Binding-site contacts:
Ligand atom C1 contacts residue ASN152 of chain 1.A at 3.6 Å.
Ligand atom C37 contacts residue LYS99 of chain 1.A at 3.0 Å.
Ligand atom C7 contacts residue VAL25 of chain 1.A at 3.8 Å (hydrophobic).
Ligand atom O4 contacts residue MET154 of chain 1.A at 3.6 Å.
Ligand atom C1 contacts residue ALA164 of chain 1.A at 3.7 Å (hydrophobic).
Ligand atom N30 contacts residue MET74 of chain 1.A at 3.7 Å.
Ligand atom O25 contacts residue PHE97 of chain 1.A at 3.6 Å.
Ligand atom C22 contacts residue MET98 of chain 1.A at 3.7 Å (hydrophobic).
Ligand atom C7 contacts residue GLY20 of chain 1.A at 3.6 Å.
Ligand atom N16 contacts residue MET154 of chain 1.A at 3.8 Å.
Ligand atom O25 contacts residue PRO96 of chain 1.A at 3.9 Å.
Ligand atom C26 contacts residue MET154 of chain 1.A at 3.8 Å (hydrophobic).
Ligand atom C7 contacts residue GLU19 of chain 1.A at 3.6 Å.
Ligand atom O3 contacts residue LYS43 of chain 1.A at 3.1 Å (salt-bridge).
Ligand atom C29 contacts residue LEU95 of chain 1.A at 3.5 Å (hydrophobic).
Ligand atom C29 contacts residue MET74 of chain 1.A at 3.4 Å (hydrophobic).
Ligand atom C1 contacts residue MET154 of chain 1.A at 3.7 Å (hydrophobic).
Ligand atom N30 contacts residue PRO96 of chain 1.A at 3.0 Å (h-bond).
Ligand atom C20 contacts residue PHE97 of chain 1.A at 3.7 Å (hydrophobic).
Ligand atom C20 contacts residue MET98 of chain 1.A at 3.2 Å (hydrophobic).
Ligand atom N23 contacts residue MET154 of chain 1.A at 3.5 Å.
Ligand atom C36 contacts residue LYS99 of chain 1.A at 3.7 Å.
Ligand atom O25 contacts residue ALA41 of chain 1.A at 3.7 Å.
Ligand atom C28 contacts residue LEU95 of chain 1.A at 3.6 Å (hydrophobic).
Ligand atom O4 contacts residue ALA164 of chain 1.A at 3.8 Å.
Ligand atom O25 contacts residue MET98 of chain 1.A at 2.8 Å (h-bond).
Ligand atom C11 contacts residue MET154 of chain 1.A at 3.7 Å (hydrophobic).
Ligand atom C21 contacts residue MET98 of chain 1.A at 2.9 Å (hydrophobic).
Ligand atom O3 contacts residue ASP165 of chain 1.A at 3.5 Å.
Ligand atom C18 contacts residue GLY101 of chain 1.A at 3.8 Å.
Ligand atom N30 contacts residue MET98 of chain 1.A at 3.7 Å.
Ligand atom S14 contacts residue ASP102 of chain 1.A at 3.7 Å.
Ligand atom C26 contacts residue ALA41 of chain 1.A at 3.4 Å (hydrophobic).
Ligand atom C21 contacts residue PHE97 of chain 1.A at 3.7 Å (hydrophobic).
Ligand atom C24 contacts residue ALA41 of chain 1.A at 3.7 Å (hydrophobic).
Ligand atom C29 contacts residue PRO96 of chain 1.A at 3.8 Å (hydrophobic).
Ligand atom N27 contacts residue VAL25 of chain 1.A at 3.8 Å.
Ligand atom N30 contacts residue ALA41 of chain 1.A at 3.4 Å.
Ligand atom N27 contacts residue ALA41 of chain 1.A at 3.8 Å.
Ligand atom C24 contacts residue MET154 of chain 1.A at 3.7 Å (hydrophobic).

Sequence of chain 1.A:
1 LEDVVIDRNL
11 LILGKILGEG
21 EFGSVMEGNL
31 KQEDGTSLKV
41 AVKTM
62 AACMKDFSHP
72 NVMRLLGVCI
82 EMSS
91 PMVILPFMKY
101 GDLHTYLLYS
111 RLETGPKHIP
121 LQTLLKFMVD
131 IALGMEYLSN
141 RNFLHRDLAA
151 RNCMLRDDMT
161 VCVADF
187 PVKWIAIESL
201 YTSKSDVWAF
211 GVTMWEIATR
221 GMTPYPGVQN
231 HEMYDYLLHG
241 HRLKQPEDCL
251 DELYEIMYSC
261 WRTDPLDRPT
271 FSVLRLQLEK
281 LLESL

The protein below binds the small molecule below.
Small molecule (SMILES): CS(=O)(=O)N1CCO[C@H](c2csc(-c3cc(N4CCOCC4)ccc3NC(=O)c3ncc[nH]3)n2)C1